This small molecule binds to this protein.
Small molecule (SMILES): COc1ccc(CN2CCc3c(c(C(=O)NCc4cccc5ccccc45)nn3CCNC(C)(C)CO)C2)c2ccccc12

Sequence of chain 1.A:
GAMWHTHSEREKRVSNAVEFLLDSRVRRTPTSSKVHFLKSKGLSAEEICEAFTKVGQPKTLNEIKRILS

Binding-site contacts:
Ligand atom O3 contacts residue PHE20 of chain 1.A at 3.8 Å.
Ligand atom C26 contacts residue PHE37 of chain 1.A at 3.7 Å (hydrophobic).
Ligand atom O1 contacts residue PHE37 of chain 1.A at 3.5 Å.
Ligand atom C4 contacts residue LYS41 of chain 1.A at 3.7 Å.
Ligand atom C10 contacts residue ALA17 of chain 1.A at 3.9 Å (hydrophobic).
Ligand atom C27 contacts residue PHE20 of chain 1.A at 3.7 Å (hydrophobic).
Ligand atom C7 contacts residue LYS12 of chain 1.A at 3.9 Å.
Ligand atom C28 contacts residue SER33 of chain 1.A at 3.8 Å.
Ligand atom C5 contacts residue LYS41 of chain 1.A at 3.8 Å.
Ligand atom C11 contacts residue LEU38 of chain 1.A at 3.6 Å (hydrophobic).
Ligand atom C25 contacts residue PHE20 of chain 1.A at 3.8 Å (hydrophobic).
Ligand atom C11 contacts residue ASN16 of chain 1.A at 3.7 Å.
Ligand atom C33 contacts residue VAL26 of chain 1.A at 3.9 Å (hydrophobic).
Ligand atom C21 contacts residue PHE20 of chain 1.A at 3.7 Å (hydrophobic).
Ligand atom C32 contacts residue ARG25 of chain 1.A at 3.7 Å.
Ligand atom C4 contacts residue ASN16 of chain 1.A at 3.5 Å.
Ligand atom C12 contacts residue ASN16 of chain 1.A at 3.7 Å.
Ligand atom C34 contacts residue THR29 of chain 1.A at 3.3 Å.
Ligand atom C26 contacts residue PHE20 of chain 1.A at 3.6 Å (hydrophobic).
Ligand atom C35 contacts residue ARG25 of chain 1.A at 3.7 Å.
Ligand atom C10 contacts residue LYS41 of chain 1.A at 3.5 Å.
Ligand atom C10 contacts residue LEU43 of chain 1.A at 3.8 Å (hydrophobic).
Ligand atom C6 contacts residue LYS12 of chain 1.A at 3.9 Å.
Ligand atom C9 contacts residue ASN16 of chain 1.A at 3.5 Å.
Ligand atom C36 contacts residue ARG25 of chain 1.A at 3.6 Å.
Ligand atom C33 contacts residue THR29 of chain 1.A at 3.4 Å.
Ligand atom C7 contacts residue LYS41 of chain 1.A at 3.7 Å.
Ligand atom C8 contacts residue LYS41 of chain 1.A at 3.5 Å.
Ligand atom C36 contacts residue ASP23 of chain 1.A at 3.7 Å.
Ligand atom C25 contacts residue PHE37 of chain 1.A at 3.9 Å (hydrophobic).
Ligand atom C22 contacts residue PHE20 of chain 1.A at 3.9 Å (hydrophobic).
Ligand atom C10 contacts residue ASN16 of chain 1.A at 3.8 Å.
Ligand atom C33 contacts residue ARG25 of chain 1.A at 3.8 Å.
Ligand atom C9 contacts residue LYS41 of chain 1.A at 3.5 Å.
Ligand atom C3 contacts residue ASN16 of chain 1.A at 3.7 Å.
Ligand atom C11 contacts residue ALA17 of chain 1.A at 3.7 Å (hydrophobic).
Ligand atom C19 contacts residue GLU19 of chain 1.A at 3.2 Å.
Ligand atom O2 contacts residue GLU19 of chain 1.A at 3.7 Å.
Ligand atom C28 contacts residue PHE20 of chain 1.A at 3.9 Å (hydrophobic).
Ligand atom C28 contacts residue PHE37 of chain 1.A at 3.5 Å (hydrophobic).